Sequence of chain 1.B:
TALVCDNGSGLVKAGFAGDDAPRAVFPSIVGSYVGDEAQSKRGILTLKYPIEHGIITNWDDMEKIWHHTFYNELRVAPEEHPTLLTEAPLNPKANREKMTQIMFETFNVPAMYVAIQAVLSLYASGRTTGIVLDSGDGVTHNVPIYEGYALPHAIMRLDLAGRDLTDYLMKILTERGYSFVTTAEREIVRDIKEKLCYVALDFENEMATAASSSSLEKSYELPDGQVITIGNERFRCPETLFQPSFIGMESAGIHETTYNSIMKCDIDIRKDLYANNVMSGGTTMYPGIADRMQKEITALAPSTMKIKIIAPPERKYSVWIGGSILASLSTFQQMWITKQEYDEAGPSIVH

A small-molecule ligand and the protein it binds are described below.
Small molecule (SMILES): C/C1=C/C(=O)O[C@@H]2C[C@@H](CC[C@H](C)/C=C\CC1)O[C@@](O)([C@@H]1CSC(=O)N1)C2

Binding-site contacts:
Ligand atom C17 contacts residue GLU209 of chain 1.B at 2.9 Å.
Ligand atom C12 contacts residue PRO34 of chain 1.B at 3.8 Å (hydrophobic).
Ligand atom C9 contacts residue GLU209 of chain 1.B at 3.6 Å.
Ligand atom C6 contacts residue PRO34 of chain 1.B at 3.5 Å (hydrophobic).
Ligand atom O5 contacts residue ARG185 of chain 1.B at 3.5 Å.
Ligand atom O1 contacts residue LEU18 of chain 1.B at 3.3 Å.
Ligand atom C5 contacts residue GLU209 of chain 1.B at 3.2 Å.
Ligand atom O3 contacts residue GLU209 of chain 1.B at 3.1 Å (salt-bridge).
Ligand atom O5 contacts residue THR188 of chain 1.B at 3.0 Å (h-bond).
Ligand atom C10 contacts residue PRO34 of chain 1.B at 3.7 Å (hydrophobic).
Ligand atom C18 contacts residue THR188 of chain 1.B at 3.8 Å.
Ligand atom C18 contacts residue ARG212 of chain 1.B at 3.8 Å.
Ligand atom C7 contacts residue PRO34 of chain 1.B at 3.8 Å (hydrophobic).
Ligand atom C11 contacts residue GLU209 of chain 1.B at 3.8 Å.
Ligand atom C9 contacts residue TYR71 of chain 1.B at 3.6 Å (hydrophobic).
Ligand atom N1 contacts residue ASP159 of chain 1.B at 2.5 Å (salt-bridge).
Ligand atom O4 contacts residue ARG212 of chain 1.B at 3.2 Å (salt-bridge).
Ligand atom O3 contacts residue TYR71 of chain 1.B at 3.0 Å (h-bond).
Ligand atom O4 contacts residue GLU209 of chain 1.B at 2.6 Å (salt-bridge).
Ligand atom C14 contacts residue ASP159 of chain 1.B at 3.4 Å.
Ligand atom C18 contacts residue ASP159 of chain 1.B at 3.0 Å.
Ligand atom O5 contacts residue ASP159 of chain 1.B at 2.9 Å (salt-bridge).
Ligand atom C13 contacts residue GLY17 of chain 1.B at 3.3 Å.
Ligand atom C15 contacts residue GLU209 of chain 1.B at 3.3 Å.
Ligand atom C18 contacts residue ARG185 of chain 1.B at 3.8 Å.
Ligand atom O5 contacts residue ATP1 of chain 1.I at 3.5 Å (h-bond).
Ligand atom C16 contacts residue ASP159 of chain 1.B at 3.8 Å.
Ligand atom O5 contacts residue LYS215 of chain 1.B at 3.8 Å.
Ligand atom C10 contacts residue TYR71 of chain 1.B at 3.7 Å (hydrophobic).
Ligand atom O5 contacts residue ARG212 of chain 1.B at 3.7 Å.
Ligand atom C8 contacts residue GLU209 of chain 1.B at 3.3 Å.
Ligand atom N1 contacts residue ARG185 of chain 1.B at 3.8 Å.
Ligand atom C10 contacts residue ILE36 of chain 1.B at 3.6 Å (hydrophobic).
Ligand atom C16 contacts residue GLU209 of chain 1.B at 3.7 Å.
Ligand atom C12 contacts residue GLY17 of chain 1.B at 3.0 Å.
Ligand atom C20 contacts residue GLU209 of chain 1.B at 3.4 Å.
Ligand atom C2 contacts residue ARG212 of chain 1.B at 3.1 Å.
Ligand atom C19 contacts residue ARG212 of chain 1.B at 3.1 Å.
Ligand atom C16 contacts residue TYR71 of chain 1.B at 3.6 Å (hydrophobic).
Ligand atom C3 contacts residue ARG212 of chain 1.B at 3.5 Å.